This protein binds this small molecule.
Small molecule (SMILES): CC(=O)N[C@@H]1[C@@H](O)[C@H](O)[C@@H](CO)O[C@H]1O

Sequence of chain 1.C:
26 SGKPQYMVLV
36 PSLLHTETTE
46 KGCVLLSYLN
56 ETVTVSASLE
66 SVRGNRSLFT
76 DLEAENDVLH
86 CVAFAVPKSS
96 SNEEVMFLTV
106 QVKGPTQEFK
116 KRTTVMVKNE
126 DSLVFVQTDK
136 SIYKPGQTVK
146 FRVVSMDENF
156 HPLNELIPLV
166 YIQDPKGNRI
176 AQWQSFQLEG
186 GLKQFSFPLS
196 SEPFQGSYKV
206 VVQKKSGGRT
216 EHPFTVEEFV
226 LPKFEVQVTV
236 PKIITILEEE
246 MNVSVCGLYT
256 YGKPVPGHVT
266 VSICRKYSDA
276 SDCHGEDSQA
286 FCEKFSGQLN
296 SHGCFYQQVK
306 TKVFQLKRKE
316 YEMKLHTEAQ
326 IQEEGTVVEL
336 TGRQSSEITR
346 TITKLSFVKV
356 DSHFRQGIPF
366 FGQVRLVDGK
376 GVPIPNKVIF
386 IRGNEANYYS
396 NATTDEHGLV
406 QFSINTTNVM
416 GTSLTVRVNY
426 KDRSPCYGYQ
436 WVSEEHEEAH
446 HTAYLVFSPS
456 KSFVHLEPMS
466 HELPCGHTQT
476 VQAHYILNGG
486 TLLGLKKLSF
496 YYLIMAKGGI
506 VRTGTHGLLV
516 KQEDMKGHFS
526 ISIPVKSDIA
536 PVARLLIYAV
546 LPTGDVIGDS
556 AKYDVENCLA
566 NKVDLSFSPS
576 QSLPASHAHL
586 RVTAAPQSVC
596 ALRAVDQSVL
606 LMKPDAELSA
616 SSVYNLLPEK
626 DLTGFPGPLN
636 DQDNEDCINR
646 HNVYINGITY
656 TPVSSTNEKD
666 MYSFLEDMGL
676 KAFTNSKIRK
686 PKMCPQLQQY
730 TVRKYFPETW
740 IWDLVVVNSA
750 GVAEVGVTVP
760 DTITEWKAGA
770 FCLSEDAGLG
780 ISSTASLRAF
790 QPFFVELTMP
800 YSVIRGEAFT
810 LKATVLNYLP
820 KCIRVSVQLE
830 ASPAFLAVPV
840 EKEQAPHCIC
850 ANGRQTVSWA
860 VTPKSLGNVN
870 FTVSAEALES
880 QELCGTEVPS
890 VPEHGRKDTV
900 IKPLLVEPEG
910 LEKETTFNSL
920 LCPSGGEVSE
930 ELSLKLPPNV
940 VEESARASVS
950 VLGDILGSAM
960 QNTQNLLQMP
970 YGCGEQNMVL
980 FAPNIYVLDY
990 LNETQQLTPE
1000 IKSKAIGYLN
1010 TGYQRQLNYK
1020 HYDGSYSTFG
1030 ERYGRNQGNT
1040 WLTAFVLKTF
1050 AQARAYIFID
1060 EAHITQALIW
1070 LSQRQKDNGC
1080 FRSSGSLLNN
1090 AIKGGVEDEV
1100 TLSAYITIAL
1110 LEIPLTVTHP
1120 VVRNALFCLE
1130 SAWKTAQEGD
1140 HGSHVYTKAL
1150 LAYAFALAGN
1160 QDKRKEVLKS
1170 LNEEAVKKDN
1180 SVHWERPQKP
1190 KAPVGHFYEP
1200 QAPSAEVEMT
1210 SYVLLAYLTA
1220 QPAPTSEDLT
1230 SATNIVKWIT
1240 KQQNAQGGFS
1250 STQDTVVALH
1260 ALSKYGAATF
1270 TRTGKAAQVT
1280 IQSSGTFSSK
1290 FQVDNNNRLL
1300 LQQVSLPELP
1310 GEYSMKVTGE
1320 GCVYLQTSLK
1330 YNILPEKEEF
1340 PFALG

Binding-site contacts:
Ligand atom C1 contacts residue THR111 of chain 1.C at 3.4 Å.
Ligand atom C7 contacts residue THR111 of chain 1.C at 3.7 Å.
Ligand atom O5 contacts residue THR111 of chain 1.C at 3.9 Å.
Ligand atom O5 contacts residue LEU54 of chain 1.C at 3.2 Å.
Ligand atom C7 contacts residue ASN55 of chain 1.C at 3.6 Å.
Ligand atom C1 contacts residue ASN55 of chain 1.C at 1.5 Å.
Ligand atom O7 contacts residue ASN55 of chain 1.C at 3.6 Å.
Ligand atom C5 contacts residue ASN55 of chain 1.C at 3.8 Å.
Ligand atom C2 contacts residue LEU54 of chain 1.C at 3.5 Å (hydrophobic).
Ligand atom C6 contacts residue LEU54 of chain 1.C at 4.4 Å (hydrophobic).
Ligand atom C3 contacts residue LEU54 of chain 1.C at 4.0 Å (hydrophobic).
Ligand atom O3 contacts residue LEU54 of chain 1.C at 4.3 Å.
Ligand atom C1 contacts residue LEU54 of chain 1.C at 3.4 Å (hydrophobic).
Ligand atom O5 contacts residue ASN55 of chain 1.C at 2.5 Å (h-bond).
Ligand atom C3 contacts residue ASN55 of chain 1.C at 4.0 Å.
Ligand atom C8 contacts residue THR111 of chain 1.C at 4.0 Å.
Ligand atom N2 contacts residue ASN55 of chain 1.C at 2.9 Å (h-bond).
Ligand atom C5 contacts residue LEU54 of chain 1.C at 3.9 Å (hydrophobic).
Ligand atom O5 contacts residue GLN112 of chain 1.C at 4.4 Å.
Ligand atom C6 contacts residue GLN112 of chain 1.C at 3.6 Å.
Ligand atom C8 contacts residue ASN55 of chain 1.C at 4.4 Å.
Ligand atom C2 contacts residue ASN55 of chain 1.C at 2.7 Å.
Ligand atom O7 contacts residue THR111 of chain 1.C at 3.4 Å.
Ligand atom C4 contacts residue LEU54 of chain 1.C at 3.7 Å (hydrophobic).